Sequence of chain 1.A:
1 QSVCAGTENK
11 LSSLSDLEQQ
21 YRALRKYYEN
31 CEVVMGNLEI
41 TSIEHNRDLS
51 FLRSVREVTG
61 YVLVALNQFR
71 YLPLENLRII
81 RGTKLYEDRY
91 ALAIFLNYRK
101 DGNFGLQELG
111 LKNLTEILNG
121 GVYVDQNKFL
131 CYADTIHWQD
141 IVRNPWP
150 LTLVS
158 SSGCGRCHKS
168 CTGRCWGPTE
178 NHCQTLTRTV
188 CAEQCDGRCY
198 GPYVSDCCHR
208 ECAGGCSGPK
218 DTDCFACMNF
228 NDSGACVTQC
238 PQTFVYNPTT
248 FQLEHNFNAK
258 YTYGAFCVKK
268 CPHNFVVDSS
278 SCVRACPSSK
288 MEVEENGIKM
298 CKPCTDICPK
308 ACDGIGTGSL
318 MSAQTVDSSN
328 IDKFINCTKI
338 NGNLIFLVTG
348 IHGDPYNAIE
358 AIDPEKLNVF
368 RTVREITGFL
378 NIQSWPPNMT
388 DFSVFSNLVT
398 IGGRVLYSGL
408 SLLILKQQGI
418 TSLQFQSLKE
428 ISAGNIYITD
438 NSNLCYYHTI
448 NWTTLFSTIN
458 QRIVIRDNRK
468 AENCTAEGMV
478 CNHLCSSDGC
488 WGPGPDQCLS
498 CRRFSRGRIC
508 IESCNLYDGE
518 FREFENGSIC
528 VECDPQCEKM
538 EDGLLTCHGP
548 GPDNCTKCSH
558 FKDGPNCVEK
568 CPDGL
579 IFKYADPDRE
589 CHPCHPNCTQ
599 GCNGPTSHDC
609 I

The small molecule below binds the protein below.
Small molecule (SMILES): CC(=O)N[C@H]1[C@H](O[C@H]2[C@H](O)[C@@H](NC(C)=O)CO[C@@H]2CO)O[C@H](CO)[C@@H](O[C@@H]2O[C@H](CO)[C@@H](O)[C@H](O)[C@@H]2O)[C@@H]1O

Binding-site contacts:
Ligand atom C2 contacts residue ASN228 of chain 1.A at 2.4 Å.
Ligand atom C8 contacts residue CYS221 of chain 1.A at 4.0 Å (hydrophobic).
Ligand atom C1 contacts residue ASN228 of chain 1.A at 1.5 Å.
Ligand atom O6 contacts residue ARG56 of chain 1.A at 3.5 Å (salt-bridge).
Ligand atom O5 contacts residue GLY231 of chain 1.A at 4.4 Å.
Ligand atom O6 contacts residue GLN1 of chain 1.A at 3.8 Å.
Ligand atom O6 contacts residue GLU32 of chain 1.A at 2.9 Å (salt-bridge).
Ligand atom C4 contacts residue ASN228 of chain 1.A at 4.2 Å.
Ligand atom C6 contacts residue GLN1 of chain 1.A at 3.9 Å.
Ligand atom C5 contacts residue ASN228 of chain 1.A at 3.6 Å.
Ligand atom C3 contacts residue ASN228 of chain 1.A at 3.8 Å.
Ligand atom O5 contacts residue GLN1 of chain 1.A at 4.3 Å.
Ligand atom C6 contacts residue ARG56 of chain 1.A at 3.3 Å.
Ligand atom O2 contacts residue GLU32 of chain 1.A at 3.9 Å.
Ligand atom O7 contacts residue ASN228 of chain 1.A at 3.5 Å (h-bond).
Ligand atom C1 contacts residue GLY231 of chain 1.A at 3.8 Å.
Ligand atom C7 contacts residue ASN228 of chain 1.A at 3.4 Å.
Ligand atom C8 contacts residue ALA223 of chain 1.A at 4.0 Å (hydrophobic).
Ligand atom C8 contacts residue CYS224 of chain 1.A at 3.7 Å (hydrophobic).
Ligand atom O3 contacts residue GLU32 of chain 1.A at 2.9 Å (salt-bridge).
Ligand atom C7 contacts residue CYS224 of chain 1.A at 4.4 Å (hydrophobic).
Ligand atom N2 contacts residue ASN228 of chain 1.A at 2.9 Å (h-bond).
Ligand atom C2 contacts residue GLU32 of chain 1.A at 3.4 Å.
Ligand atom O5 contacts residue ASN228 of chain 1.A at 2.3 Å (h-bond).
Ligand atom C6 contacts residue GLU32 of chain 1.A at 3.7 Å.
Ligand atom C5 contacts residue GLN1 of chain 1.A at 4.3 Å.
Ligand atom C3 contacts residue GLU32 of chain 1.A at 3.4 Å.